Sequence of chain 1.B:
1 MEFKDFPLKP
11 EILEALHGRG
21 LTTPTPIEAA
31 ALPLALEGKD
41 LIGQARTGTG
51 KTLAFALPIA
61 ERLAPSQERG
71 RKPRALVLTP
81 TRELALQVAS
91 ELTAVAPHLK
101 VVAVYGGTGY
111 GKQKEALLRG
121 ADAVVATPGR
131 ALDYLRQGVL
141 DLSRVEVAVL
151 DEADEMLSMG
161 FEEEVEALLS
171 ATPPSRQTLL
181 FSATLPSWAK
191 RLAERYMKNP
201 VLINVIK

Binding-site contacts:
Ligand atom N7 contacts residue LYS51 of chain 1.B at 4.2 Å.
Ligand atom N6 contacts residue PHE3 of chain 1.B at 3.6 Å.
Ligand atom O8 contacts residue GLU28 of chain 1.B at 3.7 Å.
Ligand atom O20 contacts residue GLN87 of chain 1.B at 3.6 Å.
Ligand atom N6 contacts residue LEU53 of chain 1.B at 3.8 Å.
Ligand atom C8 contacts residue LYS51 of chain 1.B at 3.9 Å.
Ligand atom C20 contacts residue GLU91 of chain 1.B at 3.1 Å.
Ligand atom O8 contacts residue LYS51 of chain 1.B at 3.2 Å (salt-bridge).
Ligand atom O20 contacts residue GLU91 of chain 1.B at 2.2 Å (salt-bridge).
Ligand atom C50 contacts residue GLY48 of chain 1.B at 3.2 Å.
Ligand atom C6 contacts residue LEU53 of chain 1.B at 3.9 Å (hydrophobic).
Ligand atom C5 contacts residue LEU53 of chain 1.B at 3.9 Å (hydrophobic).
Ligand atom N3 contacts residue LEU21 of chain 1.B at 3.7 Å.
Ligand atom N6 contacts residue GLU28 of chain 1.B at 2.6 Å (salt-bridge).
Ligand atom C8 contacts residue GLY50 of chain 1.B at 3.6 Å.
Ligand atom C8 contacts residue GLU28 of chain 1.B at 3.7 Å.
Ligand atom O8 contacts residue GLY50 of chain 1.B at 3.5 Å.
Ligand atom O50 contacts residue GLY48 of chain 1.B at 3.1 Å (h-bond).
Ligand atom N6 contacts residue THR25 of chain 1.B at 3.7 Å.
Ligand atom C8 contacts residue THR52 of chain 1.B at 3.9 Å.
Ligand atom N7 contacts residue GLU28 of chain 1.B at 2.7 Å (salt-bridge).
Ligand atom N1 contacts residue LEU21 of chain 1.B at 3.8 Å.
Ligand atom O30 contacts residue GLU91 of chain 1.B at 3.6 Å (salt-bridge).
Ligand atom C2 contacts residue LEU21 of chain 1.B at 3.4 Å (hydrophobic).
Ligand atom C30 contacts residue THR52 of chain 1.B at 4.0 Å.
Ligand atom N7 contacts residue LEU53 of chain 1.B at 3.9 Å.
Ligand atom C6 contacts residue THR23 of chain 1.B at 3.7 Å.
Ligand atom C5 contacts residue GLU28 of chain 1.B at 3.8 Å.
Ligand atom C20 contacts residue THR52 of chain 1.B at 4.1 Å.
Ligand atom O50 contacts residue THR49 of chain 1.B at 3.9 Å.
Ligand atom O8 contacts residue THR52 of chain 1.B at 2.9 Å (h-bond).
Ligand atom O50 contacts residue GLY50 of chain 1.B at 3.3 Å (h-bond).
Ligand atom C50 contacts residue GLY50 of chain 1.B at 4.1 Å.
Ligand atom N7 contacts residue GLY50 of chain 1.B at 4.0 Å.
Ligand atom N1 contacts residue THR23 of chain 1.B at 3.7 Å.
Ligand atom N6 contacts residue THR23 of chain 1.B at 2.9 Å (h-bond).
Ligand atom O30 contacts residue THR52 of chain 1.B at 3.9 Å.
Ligand atom C30 contacts residue GLU91 of chain 1.B at 4.0 Å.
Ligand atom N6 contacts residue PRO24 of chain 1.B at 3.7 Å.
Ligand atom C6 contacts residue GLU28 of chain 1.B at 3.7 Å.

This protein binds this small molecule.
Small molecule (SMILES): Nc1ncnc2c1[nH]c(=O)n2[C@@H]1O[C@H](CO)[C@@H](O)[C@H]1O